Sequence of chain 1.A:
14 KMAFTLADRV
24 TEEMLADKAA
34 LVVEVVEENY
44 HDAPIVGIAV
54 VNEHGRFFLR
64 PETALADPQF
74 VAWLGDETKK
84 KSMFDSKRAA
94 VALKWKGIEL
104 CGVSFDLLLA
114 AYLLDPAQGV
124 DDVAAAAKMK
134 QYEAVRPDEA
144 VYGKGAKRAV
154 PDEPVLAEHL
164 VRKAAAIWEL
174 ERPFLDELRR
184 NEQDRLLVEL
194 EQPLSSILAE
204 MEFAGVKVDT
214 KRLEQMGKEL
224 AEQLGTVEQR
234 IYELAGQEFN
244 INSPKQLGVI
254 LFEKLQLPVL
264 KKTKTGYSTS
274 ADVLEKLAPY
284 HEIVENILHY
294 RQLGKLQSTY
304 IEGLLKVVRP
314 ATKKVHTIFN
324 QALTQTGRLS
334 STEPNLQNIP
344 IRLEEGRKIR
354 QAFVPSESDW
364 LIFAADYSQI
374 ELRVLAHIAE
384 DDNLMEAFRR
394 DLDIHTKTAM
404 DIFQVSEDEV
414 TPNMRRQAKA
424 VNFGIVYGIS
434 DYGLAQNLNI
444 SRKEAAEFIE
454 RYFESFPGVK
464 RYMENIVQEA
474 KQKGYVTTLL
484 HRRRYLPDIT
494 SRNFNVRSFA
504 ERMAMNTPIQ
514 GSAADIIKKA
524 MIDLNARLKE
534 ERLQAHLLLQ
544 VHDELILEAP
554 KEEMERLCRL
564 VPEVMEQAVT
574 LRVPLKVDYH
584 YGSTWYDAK

Binding-site contacts:
Ligand atom O2B contacts residue ILE373 of chain 1.A at 3.2 Å (h-bond).
Ligand atom O2A contacts residue ASP546 of chain 1.A at 3.0 Å (salt-bridge).
Ligand atom O3A contacts residue LYS422 of chain 1.A at 3.4 Å (salt-bridge).
Ligand atom O1B contacts residue GLN372 of chain 1.A at 3.3 Å.
Ligand atom O2A contacts residue MG1 of chain 1.G at 2.2 Å.
Ligand atom O2B contacts residue TYR370 of chain 1.A at 3.2 Å (h-bond).
Ligand atom O3' contacts residue GLU374 of chain 1.A at 3.1 Å (salt-bridge).
Ligand atom O5' contacts residue DOC9 of chain 1.C at 3.0 Å.
Ligand atom O3G contacts residue GLN372 of chain 1.A at 3.0 Å (h-bond).
Ligand atom O4' contacts residue ARG331 of chain 1.A at 3.1 Å (salt-bridge).
Ligand atom C1' contacts residue GLU374 of chain 1.A at 3.6 Å.
Ligand atom O3G contacts residue ARG418 of chain 1.A at 2.9 Å (salt-bridge).
Ligand atom O2B contacts residue MG1 of chain 1.G at 2.2 Å.
Ligand atom O3B contacts residue HIS398 of chain 1.A at 3.4 Å (h-bond).
Ligand atom O2B contacts residue ASP546 of chain 1.A at 3.2 Å (salt-bridge).
Ligand atom O1B contacts residue PHE426 of chain 1.A at 3.3 Å.
Ligand atom O1A contacts residue LYS422 of chain 1.A at 2.9 Å (salt-bridge).
Ligand atom C2' contacts residue GLU374 of chain 1.A at 3.4 Å.
Ligand atom PA contacts residue MG1 of chain 1.G at 3.4 Å.
Ligand atom O2G contacts residue TYR370 of chain 1.A at 3.0 Å (h-bond).
Ligand atom PG contacts residue MG1 of chain 1.G at 3.4 Å.
Ligand atom O4' contacts residue DOC9 of chain 1.C at 3.3 Å.
Ligand atom O3B contacts residue GLN372 of chain 1.A at 3.4 Å (h-bond).
Ligand atom O3' contacts residue ILE373 of chain 1.A at 3.5 Å.
Ligand atom C5' contacts residue ASP546 of chain 1.A at 3.5 Å.
Ligand atom O1G contacts residue ARG418 of chain 1.A at 2.8 Å (salt-bridge).
Ligand atom O2B contacts residue GLN372 of chain 1.A at 3.4 Å (h-bond).
Ligand atom PB contacts residue MG1 of chain 1.G at 3.2 Å.
Ligand atom C2' contacts residue PHE426 of chain 1.A at 3.6 Å (hydrophobic).
Ligand atom O2G contacts residue ASP369 of chain 1.A at 3.1 Å (salt-bridge).
Ligand atom O1B contacts residue ILE373 of chain 1.A at 3.6 Å.
Ligand atom O1B contacts residue HIS398 of chain 1.A at 3.0 Å (h-bond).
Ligand atom C5 contacts residue DOC9 of chain 1.C at 3.6 Å.
Ligand atom O2G contacts residue MG1 of chain 1.G at 2.0 Å.
Ligand atom N4 contacts residue DOC9 of chain 1.C at 3.5 Å (h-bond).
Ligand atom O1G contacts residue LYS422 of chain 1.A at 2.8 Å (salt-bridge).
Ligand atom O3' contacts residue PHE426 of chain 1.A at 3.1 Å.
Ligand atom C5' contacts residue DOC9 of chain 1.C at 3.4 Å.
Ligand atom C3' contacts residue PHE426 of chain 1.A at 3.5 Å (hydrophobic).
Ligand atom O2A contacts residue ASP369 of chain 1.A at 3.6 Å (salt-bridge).

The protein below binds the small molecule below.
Small molecule (SMILES): Nc1ccn([C@H]2C[C@H](O)[C@@H](CO[P](=O)(O)O[P](=O)(O)OP(=O)(O)O)O2)c(=O)n1